The small molecule below binds the protein below.
Small molecule (SMILES): CC[C@H](C)[C@H](N)C(=O)N[C@@H](C)C(=O)N[C@@H](C)C(=O)N[C@@H](CC1=CN=C2C=CC=CC12)C(=O)N[C@@H](Cc1ccc(O)cc1)C(=O)N[C@@H](CC(C)C)C(=O)N[C@H](C=O)CCCN=C(N)N

Binding-site contacts:
Ligand atom CA contacts residue SER180 of chain 1.A at 3.1 Å.
Ligand atom CB contacts residue GLU199 of chain 1.A at 3.6 Å.
Ligand atom CB contacts residue TRP156 of chain 1.A at 3.5 Å (hydrophobic).
Ligand atom CD1 contacts residue LEU85 of chain 1.A at 3.7 Å (hydrophobic).
Ligand atom CD1 contacts residue TRP156 of chain 1.A at 3.5 Å (hydrophobic).
Ligand atom O contacts residue GLY197 of chain 1.A at 3.0 Å (h-bond).
Ligand atom CZ3 contacts residue GLY197 of chain 1.A at 3.2 Å.
Ligand atom CE1 contacts residue TRP156 of chain 1.A at 3.4 Å (hydrophobic).
Ligand atom CZ contacts residue THR175 of chain 1.A at 3.3 Å.
Ligand atom NH2 contacts residue GLY197 of chain 1.A at 3.6 Å.
Ligand atom CD2 contacts residue GLY197 of chain 1.A at 3.5 Å.
Ligand atom CD2 contacts residue TYR154 of chain 1.A at 3.6 Å (hydrophobic).
Ligand atom NH1 contacts residue THR175 of chain 1.A at 2.9 Å (h-bond).
Ligand atom NH2 contacts residue SER198 of chain 1.A at 3.0 Å (h-bond).
Ligand atom CB contacts residue SER180 of chain 1.A at 3.2 Å.
Ligand atom C contacts residue SER180 of chain 1.A at 2.7 Å.
Ligand atom CZ contacts residue ASP174 of chain 1.A at 3.5 Å.
Ligand atom NH1 contacts residue ASP174 of chain 1.A at 2.9 Å (salt-bridge).
Ligand atom O contacts residue HIS43 of chain 1.A at 2.8 Å (h-bond).
Ligand atom N contacts residue SER180 of chain 1.A at 3.1 Å (h-bond).
Ligand atom CB contacts residue CYS176 of chain 1.A at 3.5 Å (hydrophobic).
Ligand atom N contacts residue ALA195 of chain 1.A at 3.2 Å (h-bond).
Ligand atom O contacts residue GLY196 of chain 1.A at 3.1 Å.
Ligand atom O contacts residue SER180 of chain 1.A at 3.0 Å (h-bond).
Ligand atom CG contacts residue TRP156 of chain 1.A at 3.6 Å (hydrophobic).
Ligand atom CZ contacts residue TRP156 of chain 1.A at 3.5 Å (hydrophobic).
Ligand atom CE2 contacts residue GLY196 of chain 1.A at 3.5 Å.
Ligand atom CE2 contacts residue TRP156 of chain 1.A at 3.6 Å (hydrophobic).
Ligand atom OH contacts residue VAL209 of chain 1.A at 3.2 Å.
Ligand atom NH2 contacts residue ASP174 of chain 1.A at 2.8 Å (salt-bridge).
Ligand atom CZ contacts residue GLY197 of chain 1.A at 3.5 Å.
Ligand atom CD1 contacts residue LEU85 of chain 1.A at 3.6 Å (hydrophobic).
Ligand atom NH2 contacts residue CYS201 of chain 1.A at 3.6 Å.
Ligand atom CE2 contacts residue GLY197 of chain 1.A at 3.7 Å.
Ligand atom NH2 contacts residue THR175 of chain 1.A at 3.6 Å.
Ligand atom CA contacts residue GLY197 of chain 1.A at 3.5 Å.
Ligand atom NE contacts residue GLY197 of chain 1.A at 3.5 Å (h-bond).
Ligand atom CD2 contacts residue TRP156 of chain 1.A at 3.6 Å (hydrophobic).
Ligand atom NH1 contacts residue ALA208 of chain 1.A at 3.5 Å.
Ligand atom CE3 contacts residue GLY197 of chain 1.A at 3.3 Å.

Sequence of chain 1.A:
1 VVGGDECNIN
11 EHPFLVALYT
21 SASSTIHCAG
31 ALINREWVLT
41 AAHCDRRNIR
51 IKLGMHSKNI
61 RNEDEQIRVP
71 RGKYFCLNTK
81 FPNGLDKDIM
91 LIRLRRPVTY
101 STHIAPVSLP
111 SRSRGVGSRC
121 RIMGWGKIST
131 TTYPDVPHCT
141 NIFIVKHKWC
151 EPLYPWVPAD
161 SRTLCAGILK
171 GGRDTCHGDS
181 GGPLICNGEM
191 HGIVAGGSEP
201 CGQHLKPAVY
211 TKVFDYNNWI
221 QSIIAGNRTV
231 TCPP